Sequence of chain 1.C:
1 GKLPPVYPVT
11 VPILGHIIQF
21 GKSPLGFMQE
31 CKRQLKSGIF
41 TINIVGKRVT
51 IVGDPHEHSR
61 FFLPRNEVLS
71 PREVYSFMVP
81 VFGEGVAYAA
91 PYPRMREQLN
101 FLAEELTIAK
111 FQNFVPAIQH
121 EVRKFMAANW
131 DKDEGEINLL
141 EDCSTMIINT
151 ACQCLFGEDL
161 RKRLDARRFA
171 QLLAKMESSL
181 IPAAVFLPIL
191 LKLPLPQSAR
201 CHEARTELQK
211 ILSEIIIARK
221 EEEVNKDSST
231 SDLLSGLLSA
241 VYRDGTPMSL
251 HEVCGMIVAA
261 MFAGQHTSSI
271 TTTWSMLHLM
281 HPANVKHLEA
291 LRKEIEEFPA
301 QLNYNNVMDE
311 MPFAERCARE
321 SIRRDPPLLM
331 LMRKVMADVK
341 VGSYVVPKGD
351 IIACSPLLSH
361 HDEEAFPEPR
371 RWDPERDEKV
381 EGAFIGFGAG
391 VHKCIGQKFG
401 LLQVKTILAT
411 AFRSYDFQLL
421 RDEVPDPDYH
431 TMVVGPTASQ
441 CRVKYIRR

The protein below binds the small molecule below.
Small molecule (SMILES): O=C(N[C@@H](Cn1ccnc1)c1ccc(-c2ccc(F)cc2)cc1F)c1ccc(-c2nnc(-c3ccccc3)o2)cc1

Binding-site contacts:
Ligand atom CAH contacts residue PRO182 of chain 1.C at 3.4 Å (hydrophobic).
Ligand atom NAY contacts residue MET332 of chain 1.C at 3.3 Å.
Ligand atom CAP contacts residue PHE77 of chain 1.C at 3.5 Å (hydrophobic).
Ligand atom OBB contacts residue PRO182 of chain 1.C at 3.8 Å.
Ligand atom CAE contacts residue PHE186 of chain 1.C at 3.7 Å (hydrophobic).
Ligand atom CAI contacts residue PRO182 of chain 1.C at 3.7 Å (hydrophobic).
Ligand atom OAA contacts residue MET432 of chain 1.C at 3.6 Å.
Ligand atom CAU contacts residue HEM1 of chain 1.I at 3.0 Å.
Ligand atom CAV contacts residue ALA259 of chain 1.C at 3.6 Å (hydrophobic).
Ligand atom CAH contacts residue PHE186 of chain 1.C at 3.5 Å (hydrophobic).
Ligand atom CAT contacts residue THR267 of chain 1.C at 3.8 Å.
Ligand atom CAN contacts residue ALA259 of chain 1.C at 3.4 Å (hydrophobic).
Ligand atom CAL contacts residue TYR75 of chain 1.C at 3.6 Å (hydrophobic).
Ligand atom CBH contacts residue PRO182 of chain 1.C at 3.8 Å (hydrophobic).
Ligand atom FAB contacts residue LEU99 of chain 1.C at 3.6 Å.
Ligand atom NAZ contacts residue MET332 of chain 1.C at 3.3 Å.
Ligand atom CBK contacts residue TYR75 of chain 1.C at 3.5 Å (hydrophobic).
Ligand atom CAG contacts residue HEM1 of chain 1.I at 3.0 Å.
Ligand atom CBN contacts residue TYR75 of chain 1.C at 3.6 Å (hydrophobic).
Ligand atom FAC contacts residue ALA263 of chain 1.C at 3.6 Å.
Ligand atom NBO contacts residue LEU328 of chain 1.C at 3.5 Å.
Ligand atom CAM contacts residue MET432 of chain 1.C at 3.7 Å (hydrophobic).
Ligand atom CAW contacts residue LEU328 of chain 1.C at 3.6 Å (hydrophobic).
Ligand atom FAB contacts residue MET256 of chain 1.C at 3.1 Å.
Ligand atom CAG contacts residue ALA263 of chain 1.C at 3.0 Å (hydrophobic).
Ligand atom CBD contacts residue LEU99 of chain 1.C at 3.8 Å (hydrophobic).
Ligand atom NBA contacts residue TYR75 of chain 1.C at 3.0 Å (h-bond).
Ligand atom CAK contacts residue ALA87 of chain 1.C at 3.7 Å (hydrophobic).
Ligand atom CAO contacts residue TYR88 of chain 1.C at 3.5 Å (hydrophobic).
Ligand atom CAG contacts residue THR267 of chain 1.C at 3.8 Å.
Ligand atom CAS contacts residue TYR75 of chain 1.C at 3.1 Å (hydrophobic).
Ligand atom CAQ contacts residue MET432 of chain 1.C at 3.8 Å (hydrophobic).
Ligand atom CAT contacts residue ALA263 of chain 1.C at 3.2 Å (hydrophobic).
Ligand atom CAK contacts residue LEU99 of chain 1.C at 3.6 Å (hydrophobic).
Ligand atom CAV contacts residue ALA263 of chain 1.C at 3.8 Å (hydrophobic).
Ligand atom FAC contacts residue PHE262 of chain 1.C at 3.8 Å.
Ligand atom NAY contacts residue VAL185 of chain 1.C at 3.4 Å.
Ligand atom NAX contacts residue HEM1 of chain 1.I at 2.0 Å.
Ligand atom NAZ contacts residue VAL185 of chain 1.C at 3.6 Å.
Ligand atom CAJ contacts residue ALA259 of chain 1.C at 3.3 Å (hydrophobic).